A small-molecule ligand and the protein it binds are described below.
Small molecule (SMILES): O=C1C[C@@H](CCc2ccccc2)CN1

Sequence of chain 1.B:
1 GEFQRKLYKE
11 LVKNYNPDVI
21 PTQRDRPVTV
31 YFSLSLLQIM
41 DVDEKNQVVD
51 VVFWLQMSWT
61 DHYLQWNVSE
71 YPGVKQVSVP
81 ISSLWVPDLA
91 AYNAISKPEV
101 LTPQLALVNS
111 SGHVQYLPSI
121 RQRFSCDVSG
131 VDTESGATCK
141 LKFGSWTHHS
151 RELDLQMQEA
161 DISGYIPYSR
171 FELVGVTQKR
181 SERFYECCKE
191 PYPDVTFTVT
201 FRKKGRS

Binding-site contacts:
Ligand atom C04 contacts residue TYR116 of chain 1.B at 4.0 Å (hydrophobic).
Ligand atom C09 contacts residue LEU89 of chain 1.B at 3.4 Å (hydrophobic).
Ligand atom C12 contacts residue GLN122 of chain 1.B at 3.8 Å.
Ligand atom C07 contacts residue ILE120 of chain 1.B at 4.4 Å (hydrophobic).
Ligand atom C10 contacts residue ALA90 of chain 1.B at 4.2 Å (hydrophobic).
Ligand atom O01 contacts residue PRO87 of chain 1.B at 3.0 Å (h-bond).
Ligand atom C10 contacts residue ALA91 of chain 1.B at 3.4 Å (hydrophobic).
Ligand atom C06 contacts residue LEU55 of chain 1.B at 3.8 Å (hydrophobic).
Ligand atom C11 contacts residue PRO98 of chain 1.B at 4.0 Å (hydrophobic).
Ligand atom O01 contacts residue VAL86 of chain 1.B at 3.6 Å.
Ligand atom C02 contacts residue PRO87 of chain 1.B at 3.2 Å (hydrophobic).
Ligand atom C11 contacts residue GLN122 of chain 1.B at 2.8 Å.
Ligand atom C12 contacts residue PHE143 of chain 1.B at 3.8 Å (hydrophobic).
Ligand atom C02 contacts residue VAL86 of chain 1.B at 4.1 Å (hydrophobic).
Ligand atom C11 contacts residue ALA91 of chain 1.B at 3.8 Å (hydrophobic).
Ligand atom C11 contacts residue PHE143 of chain 1.B at 3.6 Å (hydrophobic).
Ligand atom C06 contacts residue LEU89 of chain 1.B at 4.3 Å (hydrophobic).
Ligand atom C10 contacts residue GLN122 of chain 1.B at 3.4 Å.
Ligand atom C13 contacts residue TYR116 of chain 1.B at 4.2 Å (hydrophobic).
Ligand atom C02 contacts residue LEU89 of chain 1.B at 4.4 Å (hydrophobic).
Ligand atom C09 contacts residue PRO98 of chain 1.B at 3.8 Å (hydrophobic).
Ligand atom C12 contacts residue LEU55 of chain 1.B at 4.1 Å (hydrophobic).
Ligand atom N14 contacts residue VAL86 of chain 1.B at 4.3 Å.
Ligand atom N14 contacts residue MET57 of chain 1.B at 4.2 Å.
Ligand atom C06 contacts residue ILE120 of chain 1.B at 3.9 Å (hydrophobic).
Ligand atom C12 contacts residue ILE120 of chain 1.B at 4.1 Å (hydrophobic).
Ligand atom O01 contacts residue LEU89 of chain 1.B at 4.4 Å.
Ligand atom N14 contacts residue LEU89 of chain 1.B at 4.0 Å.
Ligand atom C08 contacts residue PRO98 of chain 1.B at 4.1 Å (hydrophobic).
Ligand atom O01 contacts residue ASP88 of chain 1.B at 4.0 Å.
Ligand atom C09 contacts residue ALA91 of chain 1.B at 3.8 Å (hydrophobic).
Ligand atom C05 contacts residue ILE120 of chain 1.B at 4.0 Å (hydrophobic).
Ligand atom C12 contacts residue PRO98 of chain 1.B at 4.2 Å (hydrophobic).
Ligand atom C07 contacts residue LEU89 of chain 1.B at 3.8 Å (hydrophobic).
Ligand atom C10 contacts residue PRO98 of chain 1.B at 3.9 Å (hydrophobic).
Ligand atom C13 contacts residue MET57 of chain 1.B at 3.5 Å (hydrophobic).
Ligand atom C13 contacts residue PRO87 of chain 1.B at 4.1 Å (hydrophobic).
Ligand atom N14 contacts residue PRO87 of chain 1.B at 2.8 Å (h-bond).
Ligand atom C08 contacts residue LEU89 of chain 1.B at 3.0 Å (hydrophobic).
Ligand atom C09 contacts residue ALA90 of chain 1.B at 3.9 Å (hydrophobic).